Sequence of chain 1.A:
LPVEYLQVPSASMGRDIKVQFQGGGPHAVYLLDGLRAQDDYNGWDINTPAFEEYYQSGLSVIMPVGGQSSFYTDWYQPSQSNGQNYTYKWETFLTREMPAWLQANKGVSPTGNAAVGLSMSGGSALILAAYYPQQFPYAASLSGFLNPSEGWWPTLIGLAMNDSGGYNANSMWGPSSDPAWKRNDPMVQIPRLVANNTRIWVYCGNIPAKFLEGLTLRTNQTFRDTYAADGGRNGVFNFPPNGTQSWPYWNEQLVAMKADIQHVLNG

This small molecule binds to this protein.
Small molecule (SMILES): C[C@H](CCC(=O)NCCC[N+](C)(C)CC(O)CS(=O)(=O)O)[C@H]1CC[C@H]2[C@@H]3[C@H](O)C[C@@H]4C[C@H](O)CC[C@]4(C)[C@H]3C[C@H](O)[C@]12C

Binding-site contacts:
Ligand atom C10 contacts residue ASN89 of chain 1.A at 4.3 Å.
Ligand atom O2 contacts residue ASP170 of chain 1.A at 4.3 Å.
Ligand atom C4 contacts residue GLY172 of chain 1.A at 3.9 Å.
Ligand atom C23 contacts residue ASN89 of chain 1.A at 3.9 Å.
Ligand atom C21 contacts residue GLY172 of chain 1.A at 3.5 Å.
Ligand atom C12 contacts residue ASP170 of chain 1.A at 3.8 Å.
Ligand atom O4 contacts residue GLY172 of chain 1.A at 4.4 Å.
Ligand atom C11 contacts residue ASN169 of chain 1.A at 3.5 Å.
Ligand atom C2 contacts residue ASN169 of chain 1.A at 4.4 Å.
Ligand atom O4 contacts residue GLY173 of chain 1.A at 4.5 Å.
Ligand atom C4 contacts residue GLY173 of chain 1.A at 3.8 Å.
Ligand atom C20 contacts residue ASN89 of chain 1.A at 4.3 Å.
Ligand atom C10 contacts residue GLY173 of chain 1.A at 4.1 Å.
Ligand atom C1 contacts residue ASN169 of chain 1.A at 3.5 Å.
Ligand atom C12 contacts residue ASN169 of chain 1.A at 4.2 Å.
Ligand atom C3 contacts residue GLY172 of chain 1.A at 4.2 Å.
Ligand atom C3 contacts residue GLY173 of chain 1.A at 3.6 Å.
Ligand atom C13 contacts residue ASP170 of chain 1.A at 4.4 Å.
Ligand atom C21 contacts residue ASN89 of chain 1.A at 3.9 Å.
Ligand atom C3 contacts residue ASN169 of chain 1.A at 3.7 Å.
Ligand atom C1 contacts residue ASP170 of chain 1.A at 4.1 Å.